Binding-site contacts:
Ligand atom O6 contacts residue PHE1 of chain 1.A at 2.6 Å (h-bond).
Ligand atom O4 contacts residue ILE52 of chain 1.A at 3.9 Å.
Ligand atom O6 contacts residue TYR48 of chain 1.A at 3.8 Å.
Ligand atom O2 contacts residue ILE13 of chain 1.A at 3.5 Å.
Ligand atom O6 contacts residue ILE52 of chain 1.A at 3.6 Å.
Ligand atom C4 contacts residue GLN133 of chain 1.A at 3.8 Å.
Ligand atom O3 contacts residue GLN133 of chain 1.A at 3.1 Å (h-bond).
Ligand atom O3 contacts residue ASP140 of chain 1.A at 2.6 Å (salt-bridge).
Ligand atom O6 contacts residue ASP47 of chain 1.A at 2.8 Å (salt-bridge).
Ligand atom O5 contacts residue PHE1 of chain 1.A at 2.9 Å (h-bond).
Ligand atom O6 contacts residue TYR137 of chain 1.A at 3.9 Å.
Ligand atom C4 contacts residue ASN135 of chain 1.A at 4.0 Å.
Ligand atom O6 contacts residue TYR48 of chain 1.A at 3.9 Å.
Ligand atom O4 contacts residue ASN135 of chain 1.A at 2.9 Å (h-bond).
Ligand atom O6 contacts residue ASP54 of chain 1.A at 2.7 Å (salt-bridge).
Ligand atom C6 contacts residue ASP54 of chain 1.A at 3.3 Å.
Ligand atom C4 contacts residue ASP54 of chain 1.A at 3.5 Å.
Ligand atom C3 contacts residue ASN135 of chain 1.A at 4.0 Å.
Ligand atom C7 contacts residue TYR48 of chain 1.A at 3.4 Å (hydrophobic).
Ligand atom C2 contacts residue ASP140 of chain 1.A at 4.0 Å.
Ligand atom C6 contacts residue TYR137 of chain 1.A at 3.6 Å (hydrophobic).
Ligand atom C2 contacts residue PHE1 of chain 1.A at 3.5 Å (hydrophobic).
Ligand atom C6 contacts residue ASN46 of chain 1.A at 3.3 Å.
Ligand atom C6 contacts residue ASP47 of chain 1.A at 3.7 Å.
Ligand atom O3 contacts residue ASN135 of chain 1.A at 3.8 Å.
Ligand atom C3 contacts residue ASP140 of chain 1.A at 3.1 Å.
Ligand atom O2 contacts residue PHE1 of chain 1.A at 2.5 Å (h-bond).
Ligand atom O4 contacts residue GLN133 of chain 1.A at 3.8 Å.
Ligand atom O6 contacts residue ASN46 of chain 1.A at 3.1 Å (h-bond).
Ligand atom C4 contacts residue PHE1 of chain 1.A at 3.6 Å (hydrophobic).
Ligand atom C1 contacts residue PHE1 of chain 1.A at 3.6 Å (hydrophobic).
Ligand atom C6 contacts residue PHE1 of chain 1.A at 3.6 Å (hydrophobic).
Ligand atom C5 contacts residue PHE1 of chain 1.A at 3.5 Å (hydrophobic).
Ligand atom C3 contacts residue GLN133 of chain 1.A at 4.0 Å.
Ligand atom O5 contacts residue ILE52 of chain 1.A at 3.7 Å.
Ligand atom O3 contacts residue PHE142 of chain 1.A at 3.5 Å.
Ligand atom O5 contacts residue ASP47 of chain 1.A at 3.7 Å.
Ligand atom C2 contacts residue ILE13 of chain 1.A at 3.6 Å (hydrophobic).
Ligand atom O4 contacts residue ASP54 of chain 1.A at 2.8 Å (salt-bridge).
Ligand atom C6 contacts residue TYR48 of chain 1.A at 3.7 Å (hydrophobic).

The small molecule below binds the protein below.
Small molecule (SMILES): CO[C@H]1O[C@H](CO)[C@@H](O)[C@H](O)[C@@H]1O[C@H]1O[C@H](CO)[C@@H](O)[C@H](O)[C@@H]1O

Sequence of chain 1.A:
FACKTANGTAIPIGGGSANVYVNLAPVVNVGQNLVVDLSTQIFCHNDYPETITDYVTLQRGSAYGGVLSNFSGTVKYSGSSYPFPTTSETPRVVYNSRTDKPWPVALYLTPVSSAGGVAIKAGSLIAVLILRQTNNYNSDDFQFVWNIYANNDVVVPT